Sequence of chain 1.A:
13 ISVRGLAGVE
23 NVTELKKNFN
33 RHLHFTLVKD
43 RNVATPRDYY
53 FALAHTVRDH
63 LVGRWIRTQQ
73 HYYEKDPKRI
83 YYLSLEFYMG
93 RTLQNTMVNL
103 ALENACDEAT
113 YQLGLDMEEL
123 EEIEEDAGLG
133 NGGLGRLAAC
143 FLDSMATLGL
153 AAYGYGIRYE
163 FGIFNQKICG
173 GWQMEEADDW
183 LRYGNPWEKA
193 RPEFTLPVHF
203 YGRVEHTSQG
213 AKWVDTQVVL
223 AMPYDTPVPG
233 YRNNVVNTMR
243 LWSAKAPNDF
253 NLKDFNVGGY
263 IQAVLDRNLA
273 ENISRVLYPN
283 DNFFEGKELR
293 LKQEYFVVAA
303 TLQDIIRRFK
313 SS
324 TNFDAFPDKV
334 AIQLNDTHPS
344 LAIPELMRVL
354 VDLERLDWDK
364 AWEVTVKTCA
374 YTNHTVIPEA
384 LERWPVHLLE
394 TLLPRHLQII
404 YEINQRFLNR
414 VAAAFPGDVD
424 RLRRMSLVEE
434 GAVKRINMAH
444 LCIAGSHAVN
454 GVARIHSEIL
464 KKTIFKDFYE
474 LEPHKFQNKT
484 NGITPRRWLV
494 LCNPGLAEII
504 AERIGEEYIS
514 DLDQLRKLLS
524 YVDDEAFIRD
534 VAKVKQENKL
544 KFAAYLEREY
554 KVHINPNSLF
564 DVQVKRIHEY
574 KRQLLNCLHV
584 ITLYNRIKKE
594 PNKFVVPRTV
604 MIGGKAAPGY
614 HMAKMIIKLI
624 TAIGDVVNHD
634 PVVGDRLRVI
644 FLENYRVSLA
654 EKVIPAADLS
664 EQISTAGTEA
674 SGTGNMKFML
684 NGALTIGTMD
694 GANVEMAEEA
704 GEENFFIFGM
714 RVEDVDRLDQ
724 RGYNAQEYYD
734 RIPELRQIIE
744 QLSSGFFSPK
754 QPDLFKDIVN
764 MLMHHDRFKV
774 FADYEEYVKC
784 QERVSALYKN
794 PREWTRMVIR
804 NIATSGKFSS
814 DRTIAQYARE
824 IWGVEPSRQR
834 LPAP

Binding-site contacts:
Ligand atom C7 contacts residue VAL40 of chain 2.A at 3.8 Å (hydrophobic).
Ligand atom C20 contacts residue TYR75 of chain 1.A at 3.5 Å (hydrophobic).
Ligand atom C8 contacts residue VAL45 of chain 2.A at 3.7 Å (hydrophobic).
Ligand atom C5 contacts residue ARG193 of chain 1.A at 3.4 Å.
Ligand atom C4 contacts residue VAL40 of chain 2.A at 3.5 Å (hydrophobic).
Ligand atom O3 contacts residue GLN72 of chain 1.A at 3.6 Å.
Ligand atom O2 contacts residue LYS41 of chain 2.A at 3.4 Å.
Ligand atom C12 contacts residue GLN72 of chain 1.A at 3.9 Å.
Ligand atom O2 contacts residue ASP42 of chain 2.A at 3.0 Å (salt-bridge).
Ligand atom CL2 contacts residue TRP67 of chain 1.A at 3.7 Å.
Ligand atom O2 contacts residue VAL40 of chain 2.A at 3.8 Å.
Ligand atom C3 contacts residue VAL40 of chain 2.A at 3.7 Å (hydrophobic).
Ligand atom CL1 contacts residue TRP67 of chain 1.A at 3.3 Å.
Ligand atom O4 contacts residue ASN44 of chain 2.A at 3.3 Å (h-bond).
Ligand atom C15 contacts residue ASN44 of chain 2.A at 3.4 Å.
Ligand atom CL1 contacts residue GLN71 of chain 1.A at 3.3 Å.
Ligand atom C10 contacts residue ASP42 of chain 2.A at 3.6 Å.
Ligand atom C9 contacts residue VAL45 of chain 2.A at 3.7 Å (hydrophobic).
Ligand atom C10 contacts residue VAL45 of chain 2.A at 3.7 Å (hydrophobic).
Ligand atom C8 contacts residue ILE68 of chain 1.A at 3.9 Å (hydrophobic).
Ligand atom C5 contacts residue VAL40 of chain 2.A at 3.1 Å (hydrophobic).
Ligand atom C6 contacts residue VAL40 of chain 2.A at 3.4 Å (hydrophobic).
Ligand atom C6 contacts residue ARG193 of chain 1.A at 3.9 Å.
Ligand atom C3 contacts residue ARG193 of chain 1.A at 3.9 Å.
Ligand atom C17 contacts residue ASN44 of chain 2.A at 3.6 Å.
Ligand atom CL1 contacts residue ILE68 of chain 1.A at 3.8 Å.
Ligand atom C13 contacts residue GLN72 of chain 1.A at 3.7 Å.
Ligand atom CL2 contacts residue ARG193 of chain 1.A at 3.7 Å.
Ligand atom C2 contacts residue TRP67 of chain 1.A at 3.7 Å (hydrophobic).
Ligand atom O2 contacts residue VAL45 of chain 2.A at 3.5 Å.
Ligand atom O1 contacts residue GLN71 of chain 1.A at 3.8 Å.
Ligand atom C1 contacts residue VAL40 of chain 2.A at 3.8 Å (hydrophobic).
Ligand atom C11 contacts residue ASP42 of chain 2.A at 3.7 Å.
Ligand atom N1 contacts residue VAL40 of chain 2.A at 3.1 Å (h-bond).
Ligand atom CL2 contacts residue LYS191 of chain 1.A at 3.2 Å.
Ligand atom O2 contacts residue ILE68 of chain 1.A at 3.8 Å.
Ligand atom C2 contacts residue VAL40 of chain 2.A at 3.5 Å (hydrophobic).
Ligand atom C4 contacts residue ARG193 of chain 1.A at 3.2 Å.
Ligand atom N1 contacts residue ILE68 of chain 1.A at 3.7 Å.
Ligand atom N2 contacts residue VAL45 of chain 2.A at 3.8 Å.

This small molecule binds to this protein.
Small molecule (SMILES): Cc1c(NC(=O)NC(=O)c2ccc(Cl)cc2Cl)ccc(OCCCC(=O)O)c1C

Sequence of chain 2.A:
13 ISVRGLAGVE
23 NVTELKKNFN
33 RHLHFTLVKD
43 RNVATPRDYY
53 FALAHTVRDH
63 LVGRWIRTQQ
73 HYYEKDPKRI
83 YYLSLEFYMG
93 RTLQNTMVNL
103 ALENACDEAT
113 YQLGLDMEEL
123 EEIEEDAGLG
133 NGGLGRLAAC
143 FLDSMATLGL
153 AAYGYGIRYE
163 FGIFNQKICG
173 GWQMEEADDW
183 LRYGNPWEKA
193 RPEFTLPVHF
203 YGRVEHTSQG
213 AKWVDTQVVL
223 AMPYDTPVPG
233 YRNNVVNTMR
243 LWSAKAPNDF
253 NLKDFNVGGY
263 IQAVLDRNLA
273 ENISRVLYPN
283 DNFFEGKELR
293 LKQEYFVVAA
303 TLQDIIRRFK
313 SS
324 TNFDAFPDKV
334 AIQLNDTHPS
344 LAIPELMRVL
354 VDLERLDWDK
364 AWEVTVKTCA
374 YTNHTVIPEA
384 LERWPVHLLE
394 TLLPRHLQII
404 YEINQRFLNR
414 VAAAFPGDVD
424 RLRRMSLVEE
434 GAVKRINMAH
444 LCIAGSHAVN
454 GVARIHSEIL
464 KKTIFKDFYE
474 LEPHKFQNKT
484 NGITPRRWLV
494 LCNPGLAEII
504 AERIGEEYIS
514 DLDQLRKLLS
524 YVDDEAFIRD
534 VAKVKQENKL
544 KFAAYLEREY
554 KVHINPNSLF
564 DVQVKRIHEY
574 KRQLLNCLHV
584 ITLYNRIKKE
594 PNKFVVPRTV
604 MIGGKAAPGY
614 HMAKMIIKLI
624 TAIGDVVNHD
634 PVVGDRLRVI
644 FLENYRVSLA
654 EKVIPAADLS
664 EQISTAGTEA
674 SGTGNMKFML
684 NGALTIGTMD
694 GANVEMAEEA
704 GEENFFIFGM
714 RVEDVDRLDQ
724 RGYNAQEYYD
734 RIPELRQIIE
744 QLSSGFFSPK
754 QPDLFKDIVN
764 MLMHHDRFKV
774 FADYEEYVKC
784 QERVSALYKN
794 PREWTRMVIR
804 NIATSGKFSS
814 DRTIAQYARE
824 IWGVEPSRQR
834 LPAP